Binding-site contacts:
Ligand atom C5 contacts residue TRP364 of chain 1.D at 4.2 Å (hydrophobic).
Ligand atom O5 contacts residue TRP364 of chain 1.D at 4.1 Å.
Ligand atom C7 contacts residue ASN308 of chain 1.D at 3.1 Å.
Ligand atom O5 contacts residue ASN308 of chain 1.D at 2.4 Å (h-bond).
Ligand atom C1 contacts residue TRP364 of chain 1.D at 3.9 Å (hydrophobic).
Ligand atom C3 contacts residue ASN308 of chain 1.D at 3.8 Å.
Ligand atom C1 contacts residue ASN308 of chain 1.D at 1.4 Å.
Ligand atom N2 contacts residue ASN308 of chain 1.D at 2.9 Å (h-bond).
Ligand atom C2 contacts residue ASN308 of chain 1.D at 2.4 Å.
Ligand atom C5 contacts residue ASN308 of chain 1.D at 3.7 Å.
Ligand atom C4 contacts residue ASN308 of chain 1.D at 4.2 Å.
Ligand atom O7 contacts residue ASN308 of chain 1.D at 3.7 Å.
Ligand atom C8 contacts residue ASN308 of chain 1.D at 3.2 Å.

Sequence of chain 1.D:
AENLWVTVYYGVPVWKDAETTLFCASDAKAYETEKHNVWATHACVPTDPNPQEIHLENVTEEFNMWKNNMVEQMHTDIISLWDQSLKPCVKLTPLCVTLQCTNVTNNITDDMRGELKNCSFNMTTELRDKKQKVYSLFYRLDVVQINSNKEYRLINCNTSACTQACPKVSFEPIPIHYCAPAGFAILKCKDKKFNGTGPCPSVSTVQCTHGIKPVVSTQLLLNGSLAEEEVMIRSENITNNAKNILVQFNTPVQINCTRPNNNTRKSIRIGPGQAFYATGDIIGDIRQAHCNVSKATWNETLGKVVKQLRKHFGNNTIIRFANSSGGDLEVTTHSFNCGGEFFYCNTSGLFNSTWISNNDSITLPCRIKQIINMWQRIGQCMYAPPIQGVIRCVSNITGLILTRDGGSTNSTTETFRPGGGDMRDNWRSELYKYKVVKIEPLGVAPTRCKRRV

The protein below binds the small molecule below.
Small molecule (SMILES): CC(=O)N[C@@H]1[C@@H](O)[C@H](O)[C@@H](CO)O[C@H]1O